Sequence of chain 1.A:
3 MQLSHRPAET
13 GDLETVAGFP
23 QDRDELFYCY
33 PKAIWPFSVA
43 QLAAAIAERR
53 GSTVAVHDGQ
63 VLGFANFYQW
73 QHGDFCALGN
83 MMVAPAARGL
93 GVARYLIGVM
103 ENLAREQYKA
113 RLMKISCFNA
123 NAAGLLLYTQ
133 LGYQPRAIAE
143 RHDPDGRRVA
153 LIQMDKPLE

Binding-site contacts:
Ligand atom N3 contacts residue TYR70 of chain 1.A at 3.4 Å.
Ligand atom O12 contacts residue GLY93 of chain 1.A at 2.7 Å (h-bond).
Ligand atom N contacts residue MET83 of chain 1.A at 2.8 Å (h-bond).
Ligand atom O10 contacts residue ALA95 of chain 1.A at 3.0 Å (h-bond).
Ligand atom C11 contacts residue TYR70 of chain 1.A at 3.4 Å (hydrophobic).
Ligand atom O13 contacts residue VAL94 of chain 1.A at 3.4 Å (h-bond).
Ligand atom C18 contacts residue GLN71 of chain 1.A at 3.0 Å.
Ligand atom O19 contacts residue GLN132 of chain 1.A at 3.4 Å.
Ligand atom O12 contacts residue LEU92 of chain 1.A at 3.1 Å (h-bond).
Ligand atom O4 contacts residue ARG143 of chain 1.A at 3.1 Å (salt-bridge).
Ligand atom O10 contacts residue VAL85 of chain 1.A at 3.5 Å.
Ligand atom N1 contacts residue SER118 of chain 1.A at 3.1 Å (h-bond).
Ligand atom O9 contacts residue GLY91 of chain 1.A at 2.8 Å (h-bond).
Ligand atom S contacts residue TYR130 of chain 1.A at 3.1 Å (h-bond).
Ligand atom C19 contacts residue GLN71 of chain 1.A at 3.5 Å.
Ligand atom O6 contacts residue VAL85 of chain 1.A at 3.0 Å (h-bond).
Ligand atom C7 contacts residue TYR70 of chain 1.A at 3.4 Å (hydrophobic).
Ligand atom C23 contacts residue ARG90 of chain 1.A at 3.5 Å.
Ligand atom O7 contacts residue ARG90 of chain 1.A at 3.5 Å.
Ligand atom O1 contacts residue MET83 of chain 1.A at 3.3 Å (h-bond).
Ligand atom O5 contacts residue ARG143 of chain 1.A at 3.0 Å (salt-bridge).
Ligand atom O2 contacts residue PRO33 of chain 1.A at 3.4 Å.
Ligand atom O19 contacts residue LEU128 of chain 1.A at 3.2 Å (h-bond).
Ligand atom C3 contacts residue SER118 of chain 1.A at 3.5 Å.
Ligand atom O1 contacts residue ASN82 of chain 1.A at 3.2 Å (h-bond).
Ligand atom C1 contacts residue MET83 of chain 1.A at 3.5 Å (hydrophobic).
Ligand atom O13 contacts residue ARG96 of chain 1.A at 2.8 Å (salt-bridge).
Ligand atom C3 contacts residue TYR130 of chain 1.A at 3.3 Å (hydrophobic).
Ligand atom O18 contacts residue ARG96 of chain 1.A at 3.3 Å (salt-bridge).
Ligand atom O13 contacts residue GLY93 of chain 1.A at 3.1 Å.
Ligand atom C2 contacts residue TYR30 of chain 1.A at 3.5 Å (hydrophobic).
Ligand atom O contacts residue ASN123 of chain 1.A at 3.1 Å (h-bond).
Ligand atom O19 contacts residue LEU129 of chain 1.A at 3.4 Å (h-bond).
Ligand atom O12 contacts residue GLY91 of chain 1.A at 3.3 Å.
Ligand atom C1 contacts residue ASN123 of chain 1.A at 3.5 Å.
Ligand atom O8 contacts residue ALA95 of chain 1.A at 3.2 Å.
Ligand atom O20 contacts residue LEU129 of chain 1.A at 3.4 Å.
Ligand atom O13 contacts residue ALA95 of chain 1.A at 3.1 Å (h-bond).
Ligand atom C5 contacts residue TYR30 of chain 1.A at 3.5 Å (hydrophobic).
Ligand atom O9 contacts residue ARG90 of chain 1.A at 3.3 Å.

A protein and the small-molecule ligand that binds it are described below.
Small molecule (SMILES): CC(C)(COP(=O)(O)OP(=O)(O)OC[C@H]1O[C@@H](n2cnc3c(N)ncnc32)[C@H](O)[C@@H]1OP(=O)(O)O)[C@@H](O)C(=O)NCCC(=O)NCCSCC(=O)NCCCC[C@H](NC(=O)CNC(=O)Cc1ccccc1)C(=O)O